The protein below binds the small molecule below.
Small molecule (SMILES): CC(=O)N[C@H]1[C@H](O[C@H]2[C@H](O)[C@@H](NC(C)=O)CO[C@@H]2CO)O[C@H](CO)[C@@H](O)[C@@H]1O

Sequence of chain 1.B:
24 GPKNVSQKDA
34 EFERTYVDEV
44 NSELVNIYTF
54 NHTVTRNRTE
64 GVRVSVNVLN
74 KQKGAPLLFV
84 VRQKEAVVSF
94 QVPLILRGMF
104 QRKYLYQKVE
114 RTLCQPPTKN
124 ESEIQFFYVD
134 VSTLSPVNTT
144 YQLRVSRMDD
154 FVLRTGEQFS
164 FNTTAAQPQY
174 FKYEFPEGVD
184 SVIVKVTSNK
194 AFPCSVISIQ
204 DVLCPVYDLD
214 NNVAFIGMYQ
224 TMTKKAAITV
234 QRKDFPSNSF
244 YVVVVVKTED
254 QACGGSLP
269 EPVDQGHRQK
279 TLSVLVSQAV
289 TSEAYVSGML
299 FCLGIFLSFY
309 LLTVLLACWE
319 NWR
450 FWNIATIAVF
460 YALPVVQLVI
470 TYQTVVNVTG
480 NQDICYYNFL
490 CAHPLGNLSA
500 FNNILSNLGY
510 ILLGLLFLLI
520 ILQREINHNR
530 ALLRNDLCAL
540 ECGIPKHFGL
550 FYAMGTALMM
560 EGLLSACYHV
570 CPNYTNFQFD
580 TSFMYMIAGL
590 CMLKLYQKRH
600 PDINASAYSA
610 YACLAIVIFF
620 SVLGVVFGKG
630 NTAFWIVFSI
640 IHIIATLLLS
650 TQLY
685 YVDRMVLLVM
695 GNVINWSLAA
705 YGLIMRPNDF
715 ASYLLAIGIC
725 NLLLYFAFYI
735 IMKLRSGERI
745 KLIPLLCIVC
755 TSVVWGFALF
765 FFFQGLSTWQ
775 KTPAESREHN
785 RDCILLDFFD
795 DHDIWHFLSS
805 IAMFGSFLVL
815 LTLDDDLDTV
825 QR

Binding-site contacts:
Ligand atom C2 contacts residue ASN165 of chain 1.B at 2.5 Å.
Ligand atom C7 contacts residue ASN165 of chain 1.B at 3.7 Å.
Ligand atom C3 contacts residue ASN165 of chain 1.B at 3.6 Å.
Ligand atom C1 contacts residue ASN165 of chain 1.B at 1.4 Å.
Ligand atom O5 contacts residue ASN165 of chain 1.B at 2.5 Å (h-bond).
Ligand atom O6 contacts residue GLN277 of chain 1.B at 4.1 Å.
Ligand atom O7 contacts residue ASN165 of chain 1.B at 4.4 Å.
Ligand atom C5 contacts residue ASN165 of chain 1.B at 3.3 Å.
Ligand atom O5 contacts residue GLN277 of chain 1.B at 3.9 Å.
Ligand atom C6 contacts residue ASN165 of chain 1.B at 3.5 Å.
Ligand atom O7 contacts residue SER163 of chain 1.B at 4.2 Å.
Ligand atom C1 contacts residue THR279 of chain 1.B at 4.0 Å.
Ligand atom O5 contacts residue THR279 of chain 1.B at 3.8 Å.
Ligand atom C6 contacts residue GLN277 of chain 1.B at 3.1 Å.
Ligand atom C4 contacts residue ASN165 of chain 1.B at 3.5 Å.
Ligand atom C1 contacts residue GLN277 of chain 1.B at 4.0 Å.
Ligand atom C8 contacts residue ASN165 of chain 1.B at 3.7 Å.
Ligand atom N2 contacts residue ASN165 of chain 1.B at 3.5 Å (h-bond).
Ligand atom C5 contacts residue GLN277 of chain 1.B at 4.2 Å.